The protein below binds the small molecule below.
Small molecule (SMILES): CC(C)CCC[C@@H](C)[C@H]1CC[C@H]2[C@@H]3CC=C4C[C@@H](O)CC[C@]4(C)[C@H]3CC[C@]12C

Sequence of chain 1.D:
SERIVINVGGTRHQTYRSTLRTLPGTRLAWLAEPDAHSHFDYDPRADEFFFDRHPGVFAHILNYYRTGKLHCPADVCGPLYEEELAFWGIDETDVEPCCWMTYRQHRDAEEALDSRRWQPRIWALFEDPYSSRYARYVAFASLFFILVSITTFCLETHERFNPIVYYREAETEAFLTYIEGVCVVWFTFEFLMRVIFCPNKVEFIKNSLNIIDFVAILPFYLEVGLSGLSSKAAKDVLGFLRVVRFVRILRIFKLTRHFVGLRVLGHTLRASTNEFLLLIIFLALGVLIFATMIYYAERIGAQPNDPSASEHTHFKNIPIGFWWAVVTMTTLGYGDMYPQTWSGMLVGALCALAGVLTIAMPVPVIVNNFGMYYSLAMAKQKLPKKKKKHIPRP

Sequence of chain 1.A:
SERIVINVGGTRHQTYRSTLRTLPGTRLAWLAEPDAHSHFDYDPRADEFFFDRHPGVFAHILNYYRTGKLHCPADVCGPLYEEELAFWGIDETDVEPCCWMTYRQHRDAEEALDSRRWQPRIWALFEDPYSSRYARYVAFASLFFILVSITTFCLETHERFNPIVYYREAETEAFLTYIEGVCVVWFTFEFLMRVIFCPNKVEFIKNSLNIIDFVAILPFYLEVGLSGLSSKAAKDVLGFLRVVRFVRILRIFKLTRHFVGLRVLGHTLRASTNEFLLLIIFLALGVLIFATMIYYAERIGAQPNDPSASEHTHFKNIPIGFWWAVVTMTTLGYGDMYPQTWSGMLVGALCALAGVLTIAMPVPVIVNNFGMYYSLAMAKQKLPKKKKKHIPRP

Binding-site contacts:
Ligand atom C25 contacts residue LEU453 of chain 1.D at 4.0 Å (hydrophobic).
Ligand atom C21 contacts residue SER446 of chain 1.D at 4.3 Å.
Ligand atom C5 contacts residue VAL346 of chain 1.A at 4.0 Å (hydrophobic).
Ligand atom C11 contacts residue ILE403 of chain 1.D at 3.5 Å (hydrophobic).
Ligand atom C12 contacts residue ILE403 of chain 1.D at 4.0 Å (hydrophobic).
Ligand atom C2 contacts residue ILE403 of chain 1.D at 4.3 Å (hydrophobic).
Ligand atom C6 contacts residue TYR399 of chain 1.D at 4.0 Å (hydrophobic).
Ligand atom C4 contacts residue VAL346 of chain 1.A at 3.5 Å (hydrophobic).
Ligand atom C10 contacts residue TYR399 of chain 1.D at 4.1 Å (hydrophobic).
Ligand atom O1 contacts residue ARG402 of chain 1.D at 4.4 Å.
Ligand atom C5 contacts residue TYR399 of chain 1.D at 4.1 Å (hydrophobic).
Ligand atom C22 contacts residue VAL450 of chain 1.D at 4.3 Å (hydrophobic).
Ligand atom C24 contacts residue LEU453 of chain 1.D at 4.0 Å (hydrophobic).
Ligand atom C6 contacts residue VAL346 of chain 1.A at 3.8 Å (hydrophobic).
Ligand atom C9 contacts residue TYR399 of chain 1.D at 3.7 Å (hydrophobic).
Ligand atom O1 contacts residue VAL346 of chain 1.A at 3.8 Å.
Ligand atom C12 contacts residue ALA400 of chain 1.D at 4.3 Å (hydrophobic).
Ligand atom C2 contacts residue TYR399 of chain 1.D at 4.4 Å (hydrophobic).
Ligand atom C3 contacts residue VAL346 of chain 1.A at 4.3 Å (hydrophobic).
Ligand atom C3 contacts residue TYR399 of chain 1.D at 4.2 Å (hydrophobic).
Ligand atom C1 contacts residue TYR399 of chain 1.D at 3.7 Å (hydrophobic).
Ligand atom C1 contacts residue ILE403 of chain 1.D at 3.5 Å (hydrophobic).
Ligand atom C7 contacts residue TYR399 of chain 1.D at 3.8 Å (hydrophobic).